Binding-site contacts:
Ligand atom C1 contacts residue TRP301 of chain 1.C at 4.3 Å (hydrophobic).
Ligand atom C5 contacts residue TRP301 of chain 1.C at 4.4 Å (hydrophobic).
Ligand atom O2 contacts residue TRP301 of chain 1.C at 4.2 Å.
Ligand atom C4 contacts residue TRP301 of chain 1.C at 3.8 Å (hydrophobic).
Ligand atom O3 contacts residue TRP301 of chain 1.C at 3.3 Å.
Ligand atom C3 contacts residue TRP301 of chain 1.C at 4.0 Å (hydrophobic).
Ligand atom O1 contacts residue TRP301 of chain 1.C at 4.0 Å.
Ligand atom O4 contacts residue TRP301 of chain 1.C at 4.0 Å.
Ligand atom O5 contacts residue TRP301 of chain 1.C at 4.1 Å.
Ligand atom C2 contacts residue TRP301 of chain 1.C at 3.6 Å (hydrophobic).

The protein below binds the small molecule below.
Small molecule (SMILES): OC[C@H]1O[C@@H](O)[C@H](O)[C@@H](O)[C@@H]1O

Sequence of chain 1.C:
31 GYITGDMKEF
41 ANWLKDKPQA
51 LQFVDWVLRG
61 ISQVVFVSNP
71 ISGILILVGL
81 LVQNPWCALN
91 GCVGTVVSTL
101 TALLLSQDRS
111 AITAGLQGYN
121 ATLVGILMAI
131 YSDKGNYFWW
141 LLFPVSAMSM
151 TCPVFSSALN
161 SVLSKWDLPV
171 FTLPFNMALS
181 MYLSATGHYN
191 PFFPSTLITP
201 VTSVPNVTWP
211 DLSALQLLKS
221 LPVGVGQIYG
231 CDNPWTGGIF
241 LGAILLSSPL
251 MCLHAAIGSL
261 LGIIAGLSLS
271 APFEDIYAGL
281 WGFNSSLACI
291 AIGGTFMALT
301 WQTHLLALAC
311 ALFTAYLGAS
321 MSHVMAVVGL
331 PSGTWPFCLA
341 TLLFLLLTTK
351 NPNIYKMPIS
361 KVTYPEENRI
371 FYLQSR